Binding-site contacts:
Ligand atom CAD contacts residue MET37 of chain 1.E at 3.5 Å (hydrophobic).
Ligand atom C2A contacts residue CYS19 of chain 1.E at 3.6 Å (hydrophobic).
Ligand atom OD contacts residue GLU25 of chain 1.E at 3.0 Å (salt-bridge).
Ligand atom CMA contacts residue SER20 of chain 1.E at 3.2 Å.
Ligand atom C2D contacts residue LEU38 of chain 1.E at 3.6 Å (hydrophobic).
Ligand atom CMB contacts residue ILE67 of chain 1.H at 3.4 Å (hydrophobic).
Ligand atom CAD contacts residue ASP35 of chain 1.E at 3.4 Å.
Ligand atom CBB contacts residue ILE67 of chain 1.H at 3.5 Å (hydrophobic).
Ligand atom C4D contacts residue LEU38 of chain 1.E at 3.5 Å (hydrophobic).
Ligand atom NB contacts residue ARG21 of chain 1.E at 3.5 Å (salt-bridge).
Ligand atom ND contacts residue GLU25 of chain 1.E at 2.9 Å (salt-bridge).
Ligand atom O2B contacts residue ARG21 of chain 1.E at 3.6 Å (salt-bridge).
Ligand atom CGC contacts residue LYS40 of chain 1.E at 3.6 Å.
Ligand atom O1B contacts residue ARG21 of chain 1.E at 3.5 Å (salt-bridge).
Ligand atom OD contacts residue PRO23 of chain 1.E at 3.3 Å.
Ligand atom CMC contacts residue TYR18 of chain 1.G at 3.6 Å (hydrophobic).
Ligand atom C3D contacts residue LEU38 of chain 1.E at 3.6 Å (hydrophobic).
Ligand atom CBA contacts residue CYS19 of chain 1.E at 2.8 Å (hydrophobic).
Ligand atom C2C contacts residue ARG21 of chain 1.E at 3.4 Å.
Ligand atom CMD contacts residue LEU38 of chain 1.E at 3.6 Å (hydrophobic).
Ligand atom CHC contacts residue PHE14 of chain 1.E at 3.5 Å (hydrophobic).
Ligand atom C4A contacts residue CYS19 of chain 1.E at 3.2 Å (hydrophobic).
Ligand atom C4B contacts residue ARG21 of chain 1.E at 3.6 Å.
Ligand atom OA contacts residue SER68 of chain 1.H at 3.5 Å.
Ligand atom CMD contacts residue GLU36 of chain 1.E at 3.6 Å.
Ligand atom CHA contacts residue CYS19 of chain 1.E at 3.5 Å (hydrophobic).
Ligand atom C4D contacts residue PRO23 of chain 1.E at 3.4 Å (hydrophobic).
Ligand atom CMA contacts residue LYS67 of chain 1.F at 3.6 Å.
Ligand atom CBA contacts residue HIS66 of chain 1.F at 3.5 Å.
Ligand atom C1C contacts residue ARG21 of chain 1.E at 3.2 Å.
Ligand atom O1C contacts residue LYS40 of chain 1.E at 2.9 Å (salt-bridge).
Ligand atom C4C contacts residue PHE14 of chain 1.E at 3.6 Å (hydrophobic).
Ligand atom C3D contacts residue PRO23 of chain 1.E at 3.5 Å (hydrophobic).
Ligand atom CAA contacts residue CYS19 of chain 1.E at 1.8 Å (hydrophobic).
Ligand atom CHB contacts residue ARG21 of chain 1.E at 3.2 Å.
Ligand atom C4D contacts residue GLU25 of chain 1.E at 3.6 Å.
Ligand atom O2B contacts residue PRO69 of chain 1.H at 3.5 Å.
Ligand atom C3A contacts residue CYS19 of chain 1.E at 2.5 Å (hydrophobic).
Ligand atom OD contacts residue LYS24 of chain 1.E at 3.2 Å (salt-bridge).
Ligand atom C4A contacts residue ARG21 of chain 1.E at 3.5 Å.

Sequence of chain 1.F:
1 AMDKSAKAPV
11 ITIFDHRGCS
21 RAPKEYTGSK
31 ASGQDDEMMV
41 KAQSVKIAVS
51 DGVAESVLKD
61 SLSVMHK

Sequence of chain 1.E:
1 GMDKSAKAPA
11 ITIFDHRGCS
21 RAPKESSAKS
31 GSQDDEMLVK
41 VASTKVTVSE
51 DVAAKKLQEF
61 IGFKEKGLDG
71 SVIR

A protein and the small-molecule ligand that binds it are described below.
Small molecule (SMILES): C=CC1=C(C)[C@@H](CC2=N/C(=C\c3[nH]c(/C=C4\NC(=O)C(C)=C4C=C)c(C)c3CCC(=O)O)C(CCC(=O)O)=C2C)NC1=O

Sequence of chain 1.H:
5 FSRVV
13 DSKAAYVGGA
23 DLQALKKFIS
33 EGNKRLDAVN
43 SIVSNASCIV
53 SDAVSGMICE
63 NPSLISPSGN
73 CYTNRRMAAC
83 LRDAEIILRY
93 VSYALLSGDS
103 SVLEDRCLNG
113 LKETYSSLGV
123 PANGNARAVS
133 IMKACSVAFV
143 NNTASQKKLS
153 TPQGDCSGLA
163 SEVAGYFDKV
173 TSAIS

Sequence of chain 1.G:
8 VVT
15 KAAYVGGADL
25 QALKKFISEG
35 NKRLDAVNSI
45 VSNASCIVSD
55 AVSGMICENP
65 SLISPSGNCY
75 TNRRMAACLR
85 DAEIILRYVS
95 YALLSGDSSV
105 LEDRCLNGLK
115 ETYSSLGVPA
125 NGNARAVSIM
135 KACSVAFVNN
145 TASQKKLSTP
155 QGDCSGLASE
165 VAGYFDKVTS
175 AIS